Sequence of chain 1.B:
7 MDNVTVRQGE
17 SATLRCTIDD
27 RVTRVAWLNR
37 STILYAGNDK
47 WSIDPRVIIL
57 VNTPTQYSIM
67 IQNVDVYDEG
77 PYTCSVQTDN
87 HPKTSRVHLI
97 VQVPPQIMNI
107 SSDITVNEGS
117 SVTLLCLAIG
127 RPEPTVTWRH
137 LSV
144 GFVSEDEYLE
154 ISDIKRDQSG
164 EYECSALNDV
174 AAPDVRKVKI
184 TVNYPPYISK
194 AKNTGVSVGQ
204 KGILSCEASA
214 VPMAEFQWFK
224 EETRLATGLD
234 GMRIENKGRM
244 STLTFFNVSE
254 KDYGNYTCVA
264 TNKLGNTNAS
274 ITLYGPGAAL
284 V

The small molecule below binds the protein below.
Small molecule (SMILES): CC(=O)N[C@H]1[C@H](O[C@H]2[C@H](O)[C@@H](NC(C)=O)CO[C@@H]2CO)O[C@H](CO)[C@@H](O[C@@H]2O[C@H](CO)[C@@H](O)[C@H](O)[C@@H]2O)[C@@H]1O

Binding-site contacts:
Ligand atom C2 contacts residue ASP74 of chain 1.B at 4.0 Å.
Ligand atom C7 contacts residue ARG52 of chain 1.B at 4.0 Å.
Ligand atom C8 contacts residue TYR78 of chain 1.B at 3.8 Å (hydrophobic).
Ligand atom C8 contacts residue ARG52 of chain 1.B at 3.5 Å.
Ligand atom C7 contacts residue ASN35 of chain 1.B at 3.2 Å.
Ligand atom C7 contacts residue ASP74 of chain 1.B at 3.9 Å.
Ligand atom N2 contacts residue ASN35 of chain 1.B at 3.0 Å (h-bond).
Ligand atom O7 contacts residue VAL53 of chain 1.B at 4.2 Å.
Ligand atom C3 contacts residue TYR73 of chain 1.B at 3.8 Å (hydrophobic).
Ligand atom C5 contacts residue TYR73 of chain 1.B at 3.6 Å (hydrophobic).
Ligand atom C1 contacts residue ASN35 of chain 1.B at 1.5 Å.
Ligand atom O5 contacts residue ASN35 of chain 1.B at 2.4 Å (h-bond).
Ligand atom C4 contacts residue ASN35 of chain 1.B at 4.2 Å.
Ligand atom C4 contacts residue TYR73 of chain 1.B at 3.8 Å (hydrophobic).
Ligand atom C1 contacts residue TYR73 of chain 1.B at 4.1 Å (hydrophobic).
Ligand atom C8 contacts residue ILE67 of chain 1.B at 3.5 Å (hydrophobic).
Ligand atom O7 contacts residue ASN35 of chain 1.B at 3.0 Å (h-bond).
Ligand atom C6 contacts residue ARG36 of chain 1.B at 4.0 Å.
Ligand atom O3 contacts residue TYR73 of chain 1.B at 4.0 Å.
Ligand atom C5 contacts residue ASN35 of chain 1.B at 3.7 Å.
Ligand atom C8 contacts residue ASP50 of chain 1.B at 4.2 Å.
Ligand atom C8 contacts residue VAL53 of chain 1.B at 3.6 Å (hydrophobic).
Ligand atom N2 contacts residue ARG52 of chain 1.B at 4.0 Å.
Ligand atom C2 contacts residue ASN35 of chain 1.B at 2.5 Å.
Ligand atom O5 contacts residue TYR73 of chain 1.B at 3.8 Å.
Ligand atom O3 contacts residue ASP74 of chain 1.B at 4.0 Å.
Ligand atom O7 contacts residue TYR73 of chain 1.B at 3.8 Å.
Ligand atom C2 contacts residue TYR78 of chain 1.B at 4.2 Å (hydrophobic).
Ligand atom N2 contacts residue ASP74 of chain 1.B at 3.1 Å (salt-bridge).
Ligand atom O2 contacts residue TYR73 of chain 1.B at 3.6 Å.
Ligand atom C3 contacts residue ASP74 of chain 1.B at 3.8 Å.
Ligand atom C3 contacts residue ASN35 of chain 1.B at 3.8 Å.
Ligand atom C2 contacts residue TYR73 of chain 1.B at 4.0 Å (hydrophobic).
Ligand atom C7 contacts residue TYR78 of chain 1.B at 3.7 Å (hydrophobic).
Ligand atom C1 contacts residue TYR78 of chain 1.B at 3.5 Å (hydrophobic).
Ligand atom O7 contacts residue LEU40 of chain 1.B at 3.4 Å.
Ligand atom O4 contacts residue TYR73 of chain 1.B at 3.3 Å (h-bond).
Ligand atom C8 contacts residue ASP74 of chain 1.B at 3.9 Å.
Ligand atom O7 contacts residue TYR78 of chain 1.B at 4.3 Å.
Ligand atom N2 contacts residue TYR78 of chain 1.B at 3.5 Å (h-bond).